Sequence of chain 1.C:
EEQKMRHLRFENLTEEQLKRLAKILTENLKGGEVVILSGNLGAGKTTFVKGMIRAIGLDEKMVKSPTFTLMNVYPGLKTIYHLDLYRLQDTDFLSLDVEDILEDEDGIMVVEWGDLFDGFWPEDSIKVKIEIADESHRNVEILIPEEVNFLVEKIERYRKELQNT

This protein binds this small molecule.
Small molecule (SMILES): Nc1ncnc2c1ncn2[C@@H]1O[C@H](CO[P](=O)(O)C[P](=O)(O)OP(=O)(O)O)[C@@H](O)[C@H]1O

Binding-site contacts:
Ligand atom O1B contacts residue ALA62 of chain 1.C at 2.8 Å (h-bond).
Ligand atom O2B contacts residue GLU131 of chain 1.C at 3.3 Å (salt-bridge).
Ligand atom N3 contacts residue THR66 of chain 1.C at 3.4 Å.
Ligand atom O2B contacts residue THR65 of chain 1.C at 2.7 Å (h-bond).
Ligand atom O1G contacts residue ASP103 of chain 1.C at 3.4 Å (salt-bridge).
Ligand atom O5' contacts residue THR66 of chain 1.C at 3.4 Å (h-bond).
Ligand atom O1B contacts residue GLY61 of chain 1.C at 3.2 Å.
Ligand atom O3B contacts residue LYS64 of chain 1.C at 3.3 Å (salt-bridge).
Ligand atom O1A contacts residue THR66 of chain 1.C at 2.7 Å (h-bond).
Ligand atom C8 contacts residue ARG157 of chain 1.C at 3.2 Å.
Ligand atom N6 contacts residue LEU32 of chain 1.C at 3.0 Å (h-bond).
Ligand atom O1G contacts residue GLU131 of chain 1.C at 2.7 Å (salt-bridge).
Ligand atom PA contacts residue THR66 of chain 1.C at 3.4 Å.
Ligand atom C3A contacts residue MG1 of chain 1.I at 3.4 Å.
Ligand atom PG contacts residue MG1 of chain 1.I at 3.0 Å.
Ligand atom O2B contacts residue LYS64 of chain 1.C at 3.2 Å.
Ligand atom O1G contacts residue MG1 of chain 1.I at 2.0 Å.
Ligand atom PG contacts residue LYS166 of chain 1.B at 3.4 Å.
Ligand atom N6 contacts residue THR33 of chain 1.C at 3.3 Å.
Ligand atom O2A contacts residue THR65 of chain 1.C at 3.2 Å.
Ligand atom N6 contacts residue GLU34 of chain 1.C at 3.1 Å (salt-bridge).
Ligand atom O2' contacts residue GLU34 of chain 1.C at 2.7 Å (salt-bridge).
Ligand atom O2B contacts residue MG1 of chain 1.I at 2.6 Å.
Ligand atom O1A contacts residue GLY63 of chain 1.C at 3.1 Å.
Ligand atom O3B contacts residue GLY61 of chain 1.C at 3.0 Å (h-bond).
Ligand atom N9 contacts residue ARG157 of chain 1.C at 3.2 Å (salt-bridge).
Ligand atom O3G contacts residue TRP132 of chain 1.C at 3.2 Å (h-bond).
Ligand atom O1G contacts residue LYS166 of chain 1.B at 3.1 Å (salt-bridge).
Ligand atom PB contacts residue MG1 of chain 1.I at 3.3 Å.
Ligand atom O3G contacts residue LYS64 of chain 1.C at 3.4 Å (salt-bridge).
Ligand atom O1B contacts residue GLY63 of chain 1.C at 2.4 Å (h-bond).
Ligand atom O1B contacts residue LYS64 of chain 1.C at 3.0 Å (salt-bridge).
Ligand atom O2G contacts residue MG1 of chain 1.I at 3.3 Å.
Ligand atom O3G contacts residue LEU60 of chain 1.C at 3.2 Å.
Ligand atom C6 contacts residue GLU34 of chain 1.C at 3.3 Å.
Ligand atom N6 contacts residue SER155 of chain 1.C at 2.6 Å (h-bond).
Ligand atom O4' contacts residue ARG157 of chain 1.C at 3.1 Å (salt-bridge).
Ligand atom O2G contacts residue LYS166 of chain 1.B at 3.2 Å (salt-bridge).
Ligand atom N7 contacts residue SER155 of chain 1.C at 3.2 Å (h-bond).
Ligand atom C3A contacts residue LYS213 of chain 1.B at 3.2 Å.

Sequence of chain 1.B:
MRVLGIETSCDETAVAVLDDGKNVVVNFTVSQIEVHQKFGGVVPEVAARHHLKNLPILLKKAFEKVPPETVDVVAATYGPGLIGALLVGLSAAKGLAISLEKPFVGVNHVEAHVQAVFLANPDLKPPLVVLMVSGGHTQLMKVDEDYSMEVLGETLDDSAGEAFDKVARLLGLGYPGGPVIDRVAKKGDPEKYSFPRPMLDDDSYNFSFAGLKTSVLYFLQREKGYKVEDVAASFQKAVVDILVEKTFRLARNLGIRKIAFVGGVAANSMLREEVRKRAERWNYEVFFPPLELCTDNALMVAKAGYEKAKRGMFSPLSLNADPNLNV